Sequence of chain 1.C:
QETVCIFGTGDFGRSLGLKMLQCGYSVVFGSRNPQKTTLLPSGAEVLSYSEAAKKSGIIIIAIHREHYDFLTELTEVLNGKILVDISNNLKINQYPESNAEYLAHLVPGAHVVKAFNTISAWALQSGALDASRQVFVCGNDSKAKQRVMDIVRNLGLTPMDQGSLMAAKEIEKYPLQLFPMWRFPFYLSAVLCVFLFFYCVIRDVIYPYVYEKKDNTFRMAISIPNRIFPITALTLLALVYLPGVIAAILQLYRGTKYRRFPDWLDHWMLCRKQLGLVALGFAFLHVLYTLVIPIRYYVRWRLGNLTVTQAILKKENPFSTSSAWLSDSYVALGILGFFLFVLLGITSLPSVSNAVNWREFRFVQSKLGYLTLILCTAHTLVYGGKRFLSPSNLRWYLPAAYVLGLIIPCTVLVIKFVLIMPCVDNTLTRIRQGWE

Sequence of chain 1.B:
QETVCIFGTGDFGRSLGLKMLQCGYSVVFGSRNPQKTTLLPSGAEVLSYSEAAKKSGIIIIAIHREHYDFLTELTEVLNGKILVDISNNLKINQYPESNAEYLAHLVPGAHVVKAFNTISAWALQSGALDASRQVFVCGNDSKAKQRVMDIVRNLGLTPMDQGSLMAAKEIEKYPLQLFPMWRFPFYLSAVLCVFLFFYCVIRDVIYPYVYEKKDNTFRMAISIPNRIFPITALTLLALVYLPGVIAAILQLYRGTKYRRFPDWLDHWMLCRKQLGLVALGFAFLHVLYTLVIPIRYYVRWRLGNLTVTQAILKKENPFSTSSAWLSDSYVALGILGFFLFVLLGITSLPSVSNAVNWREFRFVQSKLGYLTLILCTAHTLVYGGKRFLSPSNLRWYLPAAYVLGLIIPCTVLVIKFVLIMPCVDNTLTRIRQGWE

This small molecule binds to this protein.
Small molecule (SMILES): CCCCCC(=O)OC[C@H](COP(=O)(O)O)OC(=O)CCCCC

Binding-site contacts:
Ligand atom O22 contacts residue PRO368 of chain 1.B at 4.1 Å.
Ligand atom C6 contacts residue GLY363 of chain 1.B at 3.6 Å.
Ligand atom C32 contacts residue PHE197 of chain 1.B at 3.6 Å (hydrophobic).
Ligand atom C21 contacts residue SER366 of chain 1.B at 4.4 Å.
Ligand atom O21 contacts residue VAL370 of chain 1.C at 3.7 Å.
Ligand atom C2 contacts residue VAL370 of chain 1.C at 4.2 Å (hydrophobic).
Ligand atom C21 contacts residue LYS291 of chain 1.B at 4.2 Å.
Ligand atom O11 contacts residue TRP200 of chain 1.B at 4.1 Å.
Ligand atom C36 contacts residue PHE204 of chain 1.B at 3.6 Å (hydrophobic).
Ligand atom C6 contacts residue LEU295 of chain 1.B at 4.1 Å (hydrophobic).
Ligand atom C5 contacts residue LEU367 of chain 1.B at 3.7 Å (hydrophobic).
Ligand atom O13 contacts residue ALA373 of chain 1.C at 4.2 Å.
Ligand atom C1 contacts residue TRP200 of chain 1.B at 4.1 Å (hydrophobic).
Ligand atom C5 contacts residue GLY363 of chain 1.B at 3.3 Å.
Ligand atom C23 contacts residue LEU367 of chain 1.B at 4.0 Å (hydrophobic).
Ligand atom C5 contacts residue LEU295 of chain 1.B at 3.7 Å (hydrophobic).
Ligand atom C6 contacts residue LEU367 of chain 1.B at 4.2 Å (hydrophobic).
Ligand atom C33 contacts residue PHE197 of chain 1.B at 4.2 Å (hydrophobic).
Ligand atom C4 contacts residue LEU295 of chain 1.B at 4.1 Å (hydrophobic).
Ligand atom O31 contacts residue TRP200 of chain 1.B at 3.5 Å.
Ligand atom C23 contacts residue SER366 of chain 1.B at 4.0 Å.
Ligand atom C4 contacts residue ILE364 of chain 1.C at 3.8 Å (hydrophobic).
Ligand atom C3 contacts residue VAL370 of chain 1.C at 3.9 Å (hydrophobic).
Ligand atom P contacts residue TRP200 of chain 1.B at 4.4 Å.
Ligand atom O12 contacts residue GLN292 of chain 1.B at 4.4 Å.
Ligand atom C33 contacts residue LEU361 of chain 1.C at 4.2 Å (hydrophobic).
Ligand atom C33 contacts residue TRP200 of chain 1.B at 4.4 Å (hydrophobic).
Ligand atom O22 contacts residue SER366 of chain 1.B at 3.5 Å (h-bond).
Ligand atom C31 contacts residue TRP200 of chain 1.B at 4.0 Å (hydrophobic).
Ligand atom O14 contacts residue TRP200 of chain 1.B at 3.5 Å (h-bond).
Ligand atom O11 contacts residue ALA373 of chain 1.C at 4.3 Å.
Ligand atom O22 contacts residue LYS291 of chain 1.B at 3.1 Å (salt-bridge).
Ligand atom C34 contacts residue PHE197 of chain 1.B at 3.7 Å (hydrophobic).
Ligand atom O12 contacts residue LYS291 of chain 1.B at 3.1 Å (salt-bridge).
Ligand atom C6 contacts residue ILE364 of chain 1.C at 4.1 Å (hydrophobic).
Ligand atom C4 contacts residue LEU367 of chain 1.B at 4.0 Å (hydrophobic).
Ligand atom C35 contacts residue PHE204 of chain 1.B at 3.6 Å (hydrophobic).
Ligand atom C3 contacts residue VAL374 of chain 1.C at 4.0 Å (hydrophobic).
Ligand atom C5 contacts residue SER366 of chain 1.B at 4.4 Å.
Ligand atom O14 contacts residue GLN292 of chain 1.B at 3.5 Å (h-bond).